Sequence of chain 1.C:
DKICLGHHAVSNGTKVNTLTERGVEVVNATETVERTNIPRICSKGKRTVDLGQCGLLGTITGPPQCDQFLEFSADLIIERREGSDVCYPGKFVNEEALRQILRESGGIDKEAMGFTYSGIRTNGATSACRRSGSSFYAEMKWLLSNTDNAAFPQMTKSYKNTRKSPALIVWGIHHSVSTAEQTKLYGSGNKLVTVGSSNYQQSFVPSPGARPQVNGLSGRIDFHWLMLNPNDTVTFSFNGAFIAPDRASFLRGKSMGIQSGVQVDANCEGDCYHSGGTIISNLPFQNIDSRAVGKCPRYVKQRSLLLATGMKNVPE

Binding-site contacts:
Ligand atom C2 contacts residue ASN28 of chain 1.C at 2.4 Å.
Ligand atom O6 contacts residue THR309 of chain 1.C at 4.3 Å.
Ligand atom C8 contacts residue THR30 of chain 1.C at 3.6 Å.
Ligand atom O6 contacts residue LEU52 of chain 1.D at 3.6 Å.
Ligand atom C1 contacts residue ASN28 of chain 1.C at 1.4 Å.
Ligand atom N2 contacts residue ASN28 of chain 1.C at 2.9 Å (h-bond).
Ligand atom C6 contacts residue LEU52 of chain 1.D at 4.5 Å (hydrophobic).
Ligand atom C3 contacts residue ASN28 of chain 1.C at 3.8 Å.
Ligand atom C4 contacts residue ASN28 of chain 1.C at 4.2 Å.
Ligand atom C7 contacts residue ASN28 of chain 1.C at 3.7 Å.
Ligand atom O5 contacts residue ASN28 of chain 1.C at 2.3 Å (h-bond).
Ligand atom O7 contacts residue ASN28 of chain 1.C at 4.1 Å.
Ligand atom O5 contacts residue THR309 of chain 1.C at 3.5 Å (h-bond).
Ligand atom C1 contacts residue THR309 of chain 1.C at 4.0 Å.
Ligand atom C6 contacts residue THR30 of chain 1.C at 4.1 Å.
Ligand atom C5 contacts residue ASN28 of chain 1.C at 3.6 Å.

Sequence of chain 1.D:
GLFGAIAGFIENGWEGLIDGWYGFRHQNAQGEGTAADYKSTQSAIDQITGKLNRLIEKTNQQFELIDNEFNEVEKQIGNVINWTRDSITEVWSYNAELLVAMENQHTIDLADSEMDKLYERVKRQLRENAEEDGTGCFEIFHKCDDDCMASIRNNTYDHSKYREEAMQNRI

This protein binds this small molecule.
Small molecule (SMILES): CC(=O)N[C@H]1[C@H](O[C@H]2[C@H](O)[C@@H](NC(C)=O)CO[C@@H]2CO)O[C@H](CO)[C@@H](O[C@@H]2O[C@H](CO)[C@@H](O)[C@H](O)[C@@H]2O)[C@@H]1O